This protein binds this small molecule.
Small molecule (SMILES): Brc1cc2[nH]nnc2nc1Br

Binding-site contacts:
Ligand atom C11 contacts residue ASP190 of chain 1.A at 3.9 Å.
Ligand atom C04 contacts residue VAL68 of chain 1.A at 4.3 Å (hydrophobic).
Ligand atom N02 contacts residue LYS83 of chain 1.A at 2.8 Å (salt-bridge).
Ligand atom N03 contacts residue ILE189 of chain 1.A at 4.3 Å.
Ligand atom C06 contacts residue VAL81 of chain 1.A at 4.0 Å (hydrophobic).
Ligand atom BR2 contacts residue LEU60 of chain 1.A at 4.2 Å.
Ligand atom N01 contacts residue ASP190 of chain 1.A at 3.3 Å (salt-bridge).
Ligand atom N01 contacts residue ILE189 of chain 1.A at 4.3 Å.
Ligand atom N01 contacts residue PHE128 of chain 1.A at 3.7 Å.
Ligand atom BR1 contacts residue VAL81 of chain 1.A at 3.9 Å.
Ligand atom N05 contacts residue ILE189 of chain 1.A at 3.6 Å.
Ligand atom C11 contacts residue ILE189 of chain 1.A at 3.9 Å (hydrophobic).
Ligand atom C04 contacts residue ILE189 of chain 1.A at 3.8 Å (hydrophobic).
Ligand atom C10 contacts residue ILE189 of chain 1.A at 3.9 Å (hydrophobic).
Ligand atom N03 contacts residue VAL68 of chain 1.A at 4.2 Å.
Ligand atom C06 contacts residue ILE189 of chain 1.A at 3.8 Å (hydrophobic).
Ligand atom C08 contacts residue PHE128 of chain 1.A at 4.2 Å (hydrophobic).
Ligand atom C08 contacts residue MET178 of chain 1.A at 4.5 Å (hydrophobic).
Ligand atom C06 contacts residue VAL68 of chain 1.A at 4.1 Å (hydrophobic).
Ligand atom C08 contacts residue ILE189 of chain 1.A at 4.0 Å (hydrophobic).
Ligand atom BR1 contacts residue GLU129 of chain 1.A at 3.6 Å.
Ligand atom BR1 contacts residue ILE189 of chain 1.A at 4.4 Å.
Ligand atom BR1 contacts residue ILE110 of chain 1.A at 3.6 Å.
Ligand atom BR2 contacts residue EDO1 of chain 1.G at 3.3 Å.
Ligand atom BR2 contacts residue MET178 of chain 1.A at 3.8 Å.
Ligand atom N03 contacts residue LYS83 of chain 1.A at 3.8 Å.
Ligand atom BR1 contacts residue PHE128 of chain 1.A at 3.9 Å.
Ligand atom BR2 contacts residue VAL68 of chain 1.A at 4.0 Å.
Ligand atom C06 contacts residue MET178 of chain 1.A at 4.4 Å (hydrophobic).
Ligand atom N02 contacts residue ASP190 of chain 1.A at 3.2 Å.
Ligand atom BR1 contacts residue MET178 of chain 1.A at 4.0 Å.
Ligand atom C10 contacts residue ILE110 of chain 1.A at 4.2 Å (hydrophobic).
Ligand atom N03 contacts residue ASP190 of chain 1.A at 3.8 Å.
Ligand atom N01 contacts residue LYS83 of chain 1.A at 3.6 Å.
Ligand atom C11 contacts residue PHE128 of chain 1.A at 3.9 Å (hydrophobic).
Ligand atom C10 contacts residue PHE128 of chain 1.A at 3.5 Å (hydrophobic).
Ligand atom BR2 contacts residue VAL81 of chain 1.A at 4.0 Å.
Ligand atom C04 contacts residue ASP190 of chain 1.A at 4.3 Å.
Ligand atom C08 contacts residue VAL81 of chain 1.A at 4.0 Å (hydrophobic).
Ligand atom N05 contacts residue VAL68 of chain 1.A at 3.9 Å.

Sequence of chain 1.A:
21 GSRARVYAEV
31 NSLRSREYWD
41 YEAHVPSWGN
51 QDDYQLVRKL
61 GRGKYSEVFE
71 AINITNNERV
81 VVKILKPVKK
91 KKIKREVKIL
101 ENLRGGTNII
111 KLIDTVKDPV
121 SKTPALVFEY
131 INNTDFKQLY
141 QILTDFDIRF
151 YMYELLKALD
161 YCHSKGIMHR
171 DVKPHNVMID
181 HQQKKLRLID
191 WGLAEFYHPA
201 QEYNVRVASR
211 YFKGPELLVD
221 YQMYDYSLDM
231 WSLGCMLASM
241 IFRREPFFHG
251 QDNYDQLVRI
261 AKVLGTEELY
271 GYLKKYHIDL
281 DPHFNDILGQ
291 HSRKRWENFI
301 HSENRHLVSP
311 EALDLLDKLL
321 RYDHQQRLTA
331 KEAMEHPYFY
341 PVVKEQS